Sequence of chain 2.A:
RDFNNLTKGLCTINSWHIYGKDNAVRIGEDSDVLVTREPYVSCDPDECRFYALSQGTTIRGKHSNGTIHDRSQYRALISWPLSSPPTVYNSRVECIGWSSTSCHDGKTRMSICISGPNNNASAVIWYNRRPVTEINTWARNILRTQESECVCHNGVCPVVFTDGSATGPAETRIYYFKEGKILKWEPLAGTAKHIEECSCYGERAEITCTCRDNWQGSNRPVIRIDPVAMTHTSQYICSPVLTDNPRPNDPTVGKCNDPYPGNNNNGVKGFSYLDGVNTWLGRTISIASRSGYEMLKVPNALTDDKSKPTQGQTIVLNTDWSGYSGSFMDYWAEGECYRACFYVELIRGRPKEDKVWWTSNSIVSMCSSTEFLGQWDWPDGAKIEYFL

The small molecule below binds the protein below.
Small molecule (SMILES): CC(=O)N[C@@H]1[C@@H](O)[C@H](O)[C@@H](CO)O[C@H]1O

Binding-site contacts:
Ligand atom O7 contacts residue ASN5 of chain 2.A at 4.2 Å.
Ligand atom C1 contacts residue ASN154 of chain 2.A at 4.0 Å.
Ligand atom O5 contacts residue ASN5 of chain 2.A at 2.3 Å (h-bond).
Ligand atom C5 contacts residue ASN5 of chain 2.A at 3.6 Å.
Ligand atom C8 contacts residue ASN4 of chain 2.A at 4.4 Å.
Ligand atom C3 contacts residue ASP2 of chain 2.A at 3.7 Å.
Ligand atom N2 contacts residue ASP2 of chain 2.A at 4.2 Å.
Ligand atom C7 contacts residue PHE3 of chain 2.A at 3.5 Å (hydrophobic).
Ligand atom C2 contacts residue PHE3 of chain 2.A at 3.7 Å (hydrophobic).
Ligand atom C5 contacts residue ASN154 of chain 2.A at 3.4 Å.
Ligand atom N2 contacts residue PHE3 of chain 2.A at 2.7 Å (h-bond).
Ligand atom O5 contacts residue ASN154 of chain 2.A at 3.8 Å.
Ligand atom C8 contacts residue PHE3 of chain 2.A at 3.2 Å (hydrophobic).
Ligand atom O4 contacts residue ASP2 of chain 2.A at 4.3 Å.
Ligand atom C8 contacts residue ASP2 of chain 2.A at 4.2 Å.
Ligand atom N2 contacts residue ASN5 of chain 2.A at 2.8 Å (h-bond).
Ligand atom C3 contacts residue ASN5 of chain 2.A at 3.8 Å.
Ligand atom O3 contacts residue ASP2 of chain 2.A at 2.8 Å (salt-bridge).
Ligand atom C7 contacts residue ASN5 of chain 2.A at 3.7 Å.
Ligand atom C2 contacts residue ASN5 of chain 2.A at 2.5 Å.
Ligand atom C7 contacts residue ASP2 of chain 2.A at 4.3 Å.
Ligand atom C4 contacts residue ASN5 of chain 2.A at 4.2 Å.
Ligand atom C6 contacts residue ASN154 of chain 2.A at 4.1 Å.
Ligand atom C1 contacts residue PHE3 of chain 2.A at 3.7 Å (hydrophobic).
Ligand atom C1 contacts residue ASN5 of chain 2.A at 1.5 Å.
Ligand atom O6 contacts residue ASN154 of chain 2.A at 4.1 Å.
Ligand atom C3 contacts residue PHE3 of chain 2.A at 4.1 Å (hydrophobic).